Sequence of chain 1.D:
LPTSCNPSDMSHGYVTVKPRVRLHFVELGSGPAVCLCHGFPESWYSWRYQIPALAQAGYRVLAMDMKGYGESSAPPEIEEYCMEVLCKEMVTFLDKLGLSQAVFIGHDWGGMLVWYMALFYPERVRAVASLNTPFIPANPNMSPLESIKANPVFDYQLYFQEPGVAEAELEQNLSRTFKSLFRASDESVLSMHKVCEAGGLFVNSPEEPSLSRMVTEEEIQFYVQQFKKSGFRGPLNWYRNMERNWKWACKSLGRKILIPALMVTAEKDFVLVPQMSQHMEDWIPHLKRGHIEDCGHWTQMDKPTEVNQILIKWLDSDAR

The protein below binds the small molecule below.
Small molecule (SMILES): Cc1ccc(S(=O)(=O)N2C[C@H]3CC(C(=O)NCc4ccc(Cl)cc4Cl)C[C@H]3C2)cc1

Binding-site contacts:
Ligand atom C10 contacts residue GLN187 of chain 1.D at 3.9 Å.
Ligand atom CL1 contacts residue PHE70 of chain 1.D at 3.8 Å.
Ligand atom C2 contacts residue TRP139 of chain 1.D at 3.6 Å (hydrophobic).
Ligand atom C13 contacts residue ASP138 of chain 1.D at 3.8 Å.
Ligand atom CL2 contacts residue EDO1 of chain 1.W at 3.6 Å.
Ligand atom C7 contacts residue TYR146 of chain 1.D at 3.2 Å (hydrophobic).
Ligand atom CL2 contacts residue HIS327 of chain 1.D at 3.8 Å.
Ligand atom N1 contacts residue GLN187 of chain 1.D at 3.2 Å (h-bond).
Ligand atom C14 contacts residue ASP138 of chain 1.D at 3.6 Å.
Ligand atom C20 contacts residue HIS327 of chain 1.D at 3.4 Å.
Ligand atom C15 contacts residue TYR269 of chain 1.D at 3.3 Å (hydrophobic).
Ligand atom C12 contacts residue TYR186 of chain 1.D at 3.9 Å (hydrophobic).
Ligand atom C21 contacts residue HIS327 of chain 1.D at 3.4 Å.
Ligand atom CL2 contacts residue MET222 of chain 1.D at 3.9 Å.
Ligand atom C8 contacts residue TYR146 of chain 1.D at 3.9 Å (hydrophobic).
Ligand atom O1 contacts residue GLN187 of chain 1.D at 2.8 Å (h-bond).
Ligand atom C16 contacts residue HIS327 of chain 1.D at 3.8 Å.
Ligand atom C14 contacts residue TYR269 of chain 1.D at 3.2 Å (hydrophobic).
Ligand atom N2 contacts residue TYR269 of chain 1.D at 3.5 Å (h-bond).
Ligand atom C22 contacts residue TRP139 of chain 1.D at 3.6 Å (hydrophobic).
Ligand atom O1 contacts residue PHE184 of chain 1.D at 3.5 Å.
Ligand atom C11 contacts residue LEU302 of chain 1.D at 3.7 Å (hydrophobic).
Ligand atom C22 contacts residue ASP138 of chain 1.D at 3.8 Å.
Ligand atom C19 contacts residue MET222 of chain 1.D at 3.9 Å (hydrophobic).
Ligand atom S1 contacts residue GLN187 of chain 1.D at 3.1 Å (h-bond).
Ligand atom C14 contacts residue TYR186 of chain 1.D at 3.2 Å (hydrophobic).
Ligand atom C20 contacts residue VAL301 of chain 1.D at 3.6 Å (hydrophobic).
Ligand atom C18 contacts residue MET222 of chain 1.D at 3.9 Å (hydrophobic).
Ligand atom C19 contacts residue HIS327 of chain 1.D at 3.6 Å.
Ligand atom C18 contacts residue TRP328 of chain 1.D at 3.7 Å (hydrophobic).
Ligand atom C21 contacts residue ASP138 of chain 1.D at 3.8 Å.
Ligand atom C15 contacts residue ASP138 of chain 1.D at 3.5 Å.
Ligand atom O3 contacts residue TYR186 of chain 1.D at 2.5 Å (h-bond).
Ligand atom C13 contacts residue TYR186 of chain 1.D at 3.7 Å (hydrophobic).
Ligand atom C15 contacts residue PHE70 of chain 1.D at 3.9 Å (hydrophobic).
Ligand atom C12 contacts residue LEU302 of chain 1.D at 3.6 Å (hydrophobic).
Ligand atom O2 contacts residue TRP139 of chain 1.D at 3.8 Å.
Ligand atom N2 contacts residue ASP138 of chain 1.D at 2.6 Å (salt-bridge).
Ligand atom O3 contacts residue TYR269 of chain 1.D at 2.7 Å (h-bond).
Ligand atom O2 contacts residue GLN187 of chain 1.D at 3.0 Å (h-bond).